A small-molecule ligand and the protein it binds are described below.
Small molecule (SMILES): CC(=O)N[C@H]1CO[C@H](CO)[C@@H](O[C@@H]2O[C@H](CO[C@H]3O[C@H](CO)[C@@H](O)[C@H](O)[C@@H]3O)[C@@H](O)[C@H](O)[C@@H]2O)[C@@H]1O

Sequence of chain 1.C:
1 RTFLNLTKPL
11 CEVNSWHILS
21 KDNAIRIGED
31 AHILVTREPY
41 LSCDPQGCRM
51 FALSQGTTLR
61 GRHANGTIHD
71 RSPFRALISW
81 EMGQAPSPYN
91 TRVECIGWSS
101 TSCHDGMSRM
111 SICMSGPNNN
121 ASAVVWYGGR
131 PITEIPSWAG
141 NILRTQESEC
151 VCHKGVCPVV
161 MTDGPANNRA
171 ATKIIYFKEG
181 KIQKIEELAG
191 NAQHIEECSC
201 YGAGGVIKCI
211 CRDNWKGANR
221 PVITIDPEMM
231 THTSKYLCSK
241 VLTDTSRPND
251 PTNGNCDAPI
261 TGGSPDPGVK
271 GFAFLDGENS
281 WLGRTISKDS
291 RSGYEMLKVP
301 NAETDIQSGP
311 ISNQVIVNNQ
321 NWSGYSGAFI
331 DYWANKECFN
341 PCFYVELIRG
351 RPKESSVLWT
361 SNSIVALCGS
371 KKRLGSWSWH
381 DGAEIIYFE

Binding-site contacts:
Ligand atom O6 contacts residue MAN1 of chain 1.HA at 2.5 Å.
Ligand atom O7 contacts residue ARG373 of chain 1.C at 4.1 Å.
Ligand atom O6 contacts residue PRO310 of chain 1.C at 3.8 Å.
Ligand atom C3 contacts residue MAN1 of chain 1.FA at 2.9 Å.
Ligand atom O5 contacts residue ASN313 of chain 1.C at 3.2 Å (h-bond).
Ligand atom O3 contacts residue MAN1 of chain 1.IA at 2.5 Å.
Ligand atom O6 contacts residue ASN313 of chain 1.C at 2.9 Å (h-bond).
Ligand atom C1 contacts residue MAN1 of chain 1.IA at 4.1 Å.
Ligand atom C5 contacts residue SER312 of chain 1.C at 4.0 Å.
Ligand atom C2 contacts residue MAN1 of chain 1.IA at 3.2 Å.
Ligand atom C3 contacts residue ASN313 of chain 1.C at 3.9 Å.
Ligand atom O4 contacts residue PRO310 of chain 1.C at 3.9 Å.
Ligand atom O3 contacts residue SER312 of chain 1.C at 3.3 Å.
Ligand atom C6 contacts residue ASN313 of chain 1.C at 3.9 Å.
Ligand atom C1 contacts residue LEU297 of chain 1.C at 3.9 Å (hydrophobic).
Ligand atom C8 contacts residue ASN14 of chain 1.C at 3.6 Å.
Ligand atom C5 contacts residue ILE311 of chain 1.C at 3.7 Å (hydrophobic).
Ligand atom O4 contacts residue ASN313 of chain 1.C at 3.6 Å (h-bond).
Ligand atom C4 contacts residue MAN1 of chain 1.IA at 4.1 Å.
Ligand atom C6 contacts residue PRO310 of chain 1.C at 4.0 Å (hydrophobic).
Ligand atom O3 contacts residue MAN1 of chain 1.FA at 2.5 Å.
Ligand atom O3 contacts residue ASN313 of chain 1.C at 3.3 Å (h-bond).
Ligand atom C2 contacts residue MAN1 of chain 1.FA at 3.4 Å.
Ligand atom C6 contacts residue MAN1 of chain 1.HA at 3.9 Å.
Ligand atom C6 contacts residue MAN1 of chain 1.FA at 3.9 Å.
Ligand atom O2 contacts residue MAN1 of chain 1.IA at 3.2 Å (h-bond).
Ligand atom O2 contacts residue GLU295 of chain 1.C at 3.8 Å.
Ligand atom C3 contacts residue MAN1 of chain 1.IA at 2.7 Å.
Ligand atom O6 contacts residue SER312 of chain 1.C at 3.9 Å.
Ligand atom N2 contacts residue ASN313 of chain 1.C at 3.3 Å (h-bond).
Ligand atom C2 contacts residue ASN313 of chain 1.C at 3.9 Å.
Ligand atom C6 contacts residue SER312 of chain 1.C at 3.4 Å.
Ligand atom C8 contacts residue ASN313 of chain 1.C at 3.8 Å.
Ligand atom C7 contacts residue ASN313 of chain 1.C at 4.1 Å.
Ligand atom O2 contacts residue MAN1 of chain 1.FA at 3.8 Å.
Ligand atom C1 contacts residue ASN313 of chain 1.C at 3.5 Å.
Ligand atom O2 contacts residue LEU297 of chain 1.C at 3.6 Å.
Ligand atom C1 contacts residue PRO310 of chain 1.C at 4.1 Å (hydrophobic).
Ligand atom O5 contacts residue PRO310 of chain 1.C at 3.4 Å.
Ligand atom C6 contacts residue ILE311 of chain 1.C at 3.6 Å (hydrophobic).